A small-molecule ligand and the protein it binds are described below.
Small molecule (SMILES): Cc1cc(NC(=O)Cc2cncnc2)cc(O[C@H]2CC(=O)N2)c1

Sequence of chain 2.A:
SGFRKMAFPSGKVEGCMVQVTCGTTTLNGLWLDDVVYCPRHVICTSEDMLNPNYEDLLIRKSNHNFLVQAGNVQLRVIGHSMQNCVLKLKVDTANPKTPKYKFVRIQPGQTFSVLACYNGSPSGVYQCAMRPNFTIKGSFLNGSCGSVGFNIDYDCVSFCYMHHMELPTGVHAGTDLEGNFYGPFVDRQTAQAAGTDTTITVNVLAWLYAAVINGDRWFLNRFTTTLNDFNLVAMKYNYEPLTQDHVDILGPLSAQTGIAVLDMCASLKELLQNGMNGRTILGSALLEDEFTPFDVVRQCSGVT

Binding-site contacts:
Ligand atom O1 contacts residue ARG188 of chain 2.A at 3.3 Å (salt-bridge).
Ligand atom C2 contacts residue HIS164 of chain 2.A at 3.7 Å.
Ligand atom C9 contacts residue CYS145 of chain 2.A at 3.8 Å (hydrophobic).
Ligand atom C8 contacts residue LEU141 of chain 2.A at 3.8 Å (hydrophobic).
Ligand atom O contacts residue GLU166 of chain 2.A at 2.9 Å (salt-bridge).
Ligand atom C13 contacts residue ARG188 of chain 2.A at 3.8 Å.
Ligand atom N3 contacts residue GLU166 of chain 2.A at 3.1 Å (salt-bridge).
Ligand atom C11 contacts residue MET165 of chain 2.A at 3.8 Å (hydrophobic).
Ligand atom C10 contacts residue MET165 of chain 2.A at 3.5 Å (hydrophobic).
Ligand atom C14 contacts residue THR190 of chain 2.A at 3.5 Å.
Ligand atom C8 contacts residue GLU166 of chain 2.A at 3.3 Å.
Ligand atom C2 contacts residue MET49 of chain 2.A at 3.6 Å (hydrophobic).
Ligand atom C contacts residue ASP187 of chain 2.A at 3.6 Å.
Ligand atom N2 contacts residue PHE140 of chain 2.A at 3.7 Å.
Ligand atom O contacts residue MET165 of chain 2.A at 3.5 Å.
Ligand atom O2 contacts residue THR190 of chain 2.A at 3.3 Å (h-bond).
Ligand atom N1 contacts residue GLU166 of chain 2.A at 3.7 Å.
Ligand atom O1 contacts residue GLN189 of chain 2.A at 3.3 Å.
Ligand atom O2 contacts residue LEU167 of chain 2.A at 3.3 Å.
Ligand atom C7 contacts residue LEU141 of chain 2.A at 3.8 Å (hydrophobic).
Ligand atom N contacts residue HIS164 of chain 2.A at 3.8 Å.
Ligand atom C contacts residue TYR54 of chain 2.A at 3.8 Å (hydrophobic).
Ligand atom C5 contacts residue CYS145 of chain 2.A at 3.7 Å (hydrophobic).
Ligand atom C8 contacts residue PHE140 of chain 2.A at 3.3 Å (hydrophobic).
Ligand atom N1 contacts residue PHE140 of chain 2.A at 3.8 Å.
Ligand atom C contacts residue HIS41 of chain 2.A at 3.5 Å.
Ligand atom C3 contacts residue MET165 of chain 2.A at 3.7 Å (hydrophobic).
Ligand atom N1 contacts residue ASN142 of chain 2.A at 3.7 Å.
Ligand atom C15 contacts residue ARG188 of chain 2.A at 3.7 Å.
Ligand atom N1 contacts residue LEU141 of chain 2.A at 3.5 Å.
Ligand atom N2 contacts residue HIS163 of chain 2.A at 2.8 Å (h-bond).
Ligand atom O2 contacts residue GLN192 of chain 2.A at 3.7 Å.
Ligand atom C12 contacts residue GLU166 of chain 2.A at 3.7 Å.
Ligand atom C9 contacts residue HIS163 of chain 2.A at 3.3 Å.
Ligand atom C7 contacts residue ASN142 of chain 2.A at 3.3 Å.
Ligand atom N2 contacts residue SER144 of chain 2.A at 3.7 Å.
Ligand atom C13 contacts residue GLN189 of chain 2.A at 3.7 Å.
Ligand atom N2 contacts residue GLU166 of chain 2.A at 3.7 Å.
Ligand atom O2 contacts residue PRO168 of chain 2.A at 3.4 Å.
Ligand atom C13 contacts residue THR190 of chain 2.A at 3.2 Å.